Binding-site contacts:
Ligand atom C6 contacts residue LYS33 of chain 1.G at 4.4 Å.
Ligand atom C5 contacts residue THR32 of chain 1.G at 4.3 Å.
Ligand atom C8 contacts residue GLN198 of chain 1.G at 4.2 Å.
Ligand atom O6 contacts residue LYS33 of chain 1.G at 3.3 Å.
Ligand atom C8 contacts residue THR32 of chain 1.G at 4.1 Å.
Ligand atom O7 contacts residue THR32 of chain 1.G at 4.3 Å.
Ligand atom N2 contacts residue ASN30 of chain 1.G at 2.9 Å (h-bond).
Ligand atom C7 contacts residue ASN30 of chain 1.G at 3.6 Å.
Ligand atom C2 contacts residue ASN30 of chain 1.G at 2.5 Å.
Ligand atom C1 contacts residue LYS33 of chain 1.G at 4.1 Å.
Ligand atom O7 contacts residue ASN30 of chain 1.G at 4.0 Å.
Ligand atom O6 contacts residue SER36 of chain 1.G at 3.4 Å (h-bond).
Ligand atom C4 contacts residue ASN30 of chain 1.G at 4.2 Å.
Ligand atom C7 contacts residue MET197 of chain 1.G at 4.4 Å (hydrophobic).
Ligand atom O7 contacts residue MET197 of chain 1.G at 3.8 Å.
Ligand atom O6 contacts residue THR32 of chain 1.G at 4.0 Å.
Ligand atom C8 contacts residue MET197 of chain 1.G at 3.1 Å (hydrophobic).
Ligand atom O5 contacts residue ASN30 of chain 1.G at 2.4 Å (h-bond).
Ligand atom C1 contacts residue ASN30 of chain 1.G at 1.4 Å.
Ligand atom C5 contacts residue ASN30 of chain 1.G at 3.6 Å.
Ligand atom O5 contacts residue LYS33 of chain 1.G at 3.5 Å.
Ligand atom C3 contacts residue ASN30 of chain 1.G at 3.8 Å.

The small molecule below binds the protein below.
Small molecule (SMILES): CC(=O)N[C@H]1[C@H](O[C@H]2[C@H](O)[C@@H](NC(C)=O)CO[C@@H]2CO)O[C@H](CO)[C@@H](O)[C@@H]1O

Sequence of chain 1.G:
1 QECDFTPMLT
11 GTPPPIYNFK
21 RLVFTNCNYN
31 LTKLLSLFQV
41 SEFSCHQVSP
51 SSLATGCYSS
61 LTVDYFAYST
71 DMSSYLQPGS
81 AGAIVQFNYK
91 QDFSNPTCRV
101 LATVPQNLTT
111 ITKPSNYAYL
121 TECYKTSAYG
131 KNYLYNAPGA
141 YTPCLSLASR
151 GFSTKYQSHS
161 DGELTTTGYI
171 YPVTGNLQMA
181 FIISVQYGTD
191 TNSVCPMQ